This small molecule binds to this protein.
Small molecule (SMILES): CC(=O)N[C@@H]1[C@@H](O)[C@H](O)[C@@H](CO)O[C@H]1O

Binding-site contacts:
Ligand atom C1 contacts residue GLU295 of chain 1.F at 4.2 Å.
Ligand atom N2 contacts residue GLU295 of chain 1.F at 3.0 Å (salt-bridge).
Ligand atom C1 contacts residue ASN294 of chain 1.F at 1.5 Å.
Ligand atom C8 contacts residue ASN294 of chain 1.F at 3.8 Å.
Ligand atom O3 contacts residue GLU295 of chain 1.F at 4.3 Å.
Ligand atom O5 contacts residue GLU274 of chain 1.F at 4.4 Å.
Ligand atom C3 contacts residue ASN294 of chain 1.F at 3.9 Å.
Ligand atom C8 contacts residue GLU295 of chain 1.F at 3.9 Å.
Ligand atom O5 contacts residue ASN294 of chain 1.F at 2.5 Å (h-bond).
Ligand atom O7 contacts residue GLU272 of chain 1.F at 4.0 Å.
Ligand atom C4 contacts residue ASN294 of chain 1.F at 4.4 Å.
Ligand atom C3 contacts residue GLU295 of chain 1.F at 3.8 Å.
Ligand atom O5 contacts residue GLU273 of chain 1.F at 3.8 Å.
Ligand atom O7 contacts residue ASN294 of chain 1.F at 3.7 Å.
Ligand atom C2 contacts residue GLU295 of chain 1.F at 3.9 Å.
Ligand atom C7 contacts residue GLU295 of chain 1.F at 4.0 Å.
Ligand atom O5 contacts residue LYS348 of chain 1.F at 4.3 Å.
Ligand atom C1 contacts residue LYS348 of chain 1.F at 4.0 Å.
Ligand atom C5 contacts residue LYS348 of chain 1.F at 4.2 Å.
Ligand atom N2 contacts residue ASN294 of chain 1.F at 2.9 Å (h-bond).
Ligand atom C1 contacts residue GLU273 of chain 1.F at 4.0 Å.
Ligand atom C2 contacts residue GLU273 of chain 1.F at 4.2 Å.
Ligand atom O7 contacts residue GLU273 of chain 1.F at 4.4 Å.
Ligand atom C5 contacts residue ASN294 of chain 1.F at 3.8 Å.
Ligand atom C7 contacts residue ASN294 of chain 1.F at 3.5 Å.
Ligand atom C2 contacts residue ASN294 of chain 1.F at 2.5 Å.

Sequence of chain 1.F:
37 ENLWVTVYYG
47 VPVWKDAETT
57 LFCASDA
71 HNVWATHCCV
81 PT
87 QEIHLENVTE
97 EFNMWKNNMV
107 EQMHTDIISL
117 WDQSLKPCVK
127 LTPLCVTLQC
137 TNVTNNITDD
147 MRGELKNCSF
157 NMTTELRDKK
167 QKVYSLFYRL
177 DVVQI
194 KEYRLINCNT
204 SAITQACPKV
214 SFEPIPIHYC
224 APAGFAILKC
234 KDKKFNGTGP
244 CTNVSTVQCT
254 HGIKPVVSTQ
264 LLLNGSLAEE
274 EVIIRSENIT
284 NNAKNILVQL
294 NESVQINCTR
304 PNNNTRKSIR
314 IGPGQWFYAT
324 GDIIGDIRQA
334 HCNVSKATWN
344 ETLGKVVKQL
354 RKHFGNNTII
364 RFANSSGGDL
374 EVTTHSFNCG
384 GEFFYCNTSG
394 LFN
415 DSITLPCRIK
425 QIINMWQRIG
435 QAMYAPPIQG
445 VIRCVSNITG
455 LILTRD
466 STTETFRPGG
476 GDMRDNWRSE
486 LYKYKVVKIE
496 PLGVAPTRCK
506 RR